Sequence of chain 1.C:
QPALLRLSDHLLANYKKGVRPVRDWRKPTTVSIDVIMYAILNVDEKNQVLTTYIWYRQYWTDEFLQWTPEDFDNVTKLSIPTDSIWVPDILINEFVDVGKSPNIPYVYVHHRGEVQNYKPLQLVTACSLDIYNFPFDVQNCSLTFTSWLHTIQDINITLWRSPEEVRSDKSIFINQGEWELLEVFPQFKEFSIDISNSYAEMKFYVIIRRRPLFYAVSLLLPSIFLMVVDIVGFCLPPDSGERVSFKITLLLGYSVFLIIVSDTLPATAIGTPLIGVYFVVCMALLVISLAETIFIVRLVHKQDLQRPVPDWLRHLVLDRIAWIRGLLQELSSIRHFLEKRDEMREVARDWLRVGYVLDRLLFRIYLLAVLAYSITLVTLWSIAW

This protein binds this small molecule.
Small molecule (SMILES): CC(=O)N[C@H]1[C@H](O[C@H]2[C@H](O)[C@@H](NC(C)=O)CO[C@@H]2CO)O[C@H](CO)[C@@H](O)[C@@H]1O

Binding-site contacts:
Ligand atom O6 contacts residue ILE157 of chain 1.C at 3.8 Å.
Ligand atom C8 contacts residue ASN156 of chain 1.C at 4.4 Å.
Ligand atom C4 contacts residue ASN156 of chain 1.C at 4.2 Å.
Ligand atom O6 contacts residue PHE188 of chain 1.C at 3.2 Å.
Ligand atom O7 contacts residue ASN156 of chain 1.C at 3.0 Å (h-bond).
Ligand atom C1 contacts residue ASN156 of chain 1.C at 1.4 Å.
Ligand atom C1 contacts residue PHE188 of chain 1.C at 4.4 Å (hydrophobic).
Ligand atom O7 contacts residue PHE188 of chain 1.C at 4.5 Å.
Ligand atom C3 contacts residue ASN156 of chain 1.C at 3.7 Å.
Ligand atom C2 contacts residue ASN156 of chain 1.C at 2.4 Å.
Ligand atom N2 contacts residue ASN156 of chain 1.C at 2.9 Å (h-bond).
Ligand atom C8 contacts residue ILE152 of chain 1.C at 3.7 Å (hydrophobic).
Ligand atom C6 contacts residue ILE157 of chain 1.C at 4.5 Å (hydrophobic).
Ligand atom O5 contacts residue PHE188 of chain 1.C at 4.4 Å.
Ligand atom C8 contacts residue PHE188 of chain 1.C at 4.1 Å (hydrophobic).
Ligand atom O5 contacts residue ILE157 of chain 1.C at 4.1 Å.
Ligand atom C6 contacts residue PHE188 of chain 1.C at 4.4 Å (hydrophobic).
Ligand atom O6 contacts residue THR158 of chain 1.C at 4.2 Å.
Ligand atom O5 contacts residue ASN156 of chain 1.C at 2.3 Å (h-bond).
Ligand atom C6 contacts residue THR158 of chain 1.C at 4.3 Å.
Ligand atom C5 contacts residue PHE188 of chain 1.C at 4.3 Å (hydrophobic).
Ligand atom C7 contacts residue ASN156 of chain 1.C at 3.1 Å.
Ligand atom C5 contacts residue ASN156 of chain 1.C at 3.6 Å.